Binding-site contacts:
Ligand atom C33 contacts residue LEU40 of chain 1.B at 3.9 Å (hydrophobic).
Ligand atom N07 contacts residue LEU38 of chain 1.B at 3.8 Å.
Ligand atom C18 contacts residue VAL92 of chain 1.B at 4.0 Å (hydrophobic).
Ligand atom C23 contacts residue HIS90 of chain 1.B at 3.6 Å.
Ligand atom C04 contacts residue VAL33 of chain 1.B at 3.7 Å (hydrophobic).
Ligand atom N20 contacts residue LEU40 of chain 1.B at 3.6 Å.
Ligand atom C31 contacts residue HIS90 of chain 1.B at 3.7 Å.
Ligand atom C22 contacts residue LEU40 of chain 1.B at 3.7 Å (hydrophobic).
Ligand atom C12 contacts residue PRO28 of chain 1.B at 4.0 Å (hydrophobic).
Ligand atom C09 contacts residue LEU38 of chain 1.B at 3.9 Å (hydrophobic).
Ligand atom C22 contacts residue ASN86 of chain 1.B at 3.3 Å.
Ligand atom CL16 contacts residue HIS90 of chain 1.B at 3.5 Å.
Ligand atom C19 contacts residue ASN86 of chain 1.B at 3.9 Å.
Ligand atom N20 contacts residue ASN86 of chain 1.B at 2.7 Å (h-bond).
Ligand atom N34 contacts residue LEU40 of chain 1.B at 4.0 Å.
Ligand atom C23 contacts residue LEU40 of chain 1.B at 3.9 Å (hydrophobic).
Ligand atom C22 contacts residue HIS90 of chain 1.B at 3.5 Å.
Ligand atom C19 contacts residue LEU40 of chain 1.B at 3.7 Å (hydrophobic).
Ligand atom C31 contacts residue LEU40 of chain 1.B at 4.1 Å (hydrophobic).
Ligand atom CL16 contacts residue GLU91 of chain 1.B at 3.0 Å.
Ligand atom C21 contacts residue LEU40 of chain 1.B at 3.7 Å (hydrophobic).
Ligand atom C02 contacts residue VAL92 of chain 1.B at 4.0 Å (hydrophobic).
Ligand atom C08 contacts residue LEU38 of chain 1.B at 3.9 Å (hydrophobic).
Ligand atom C21 contacts residue HIS90 of chain 1.B at 3.4 Å.
Ligand atom C21 contacts residue ASN86 of chain 1.B at 3.2 Å.
Ligand atom C04 contacts residue PRO28 of chain 1.B at 4.0 Å (hydrophobic).
Ligand atom N20 contacts residue HIS90 of chain 1.B at 4.1 Å.
Ligand atom O01 contacts residue ASN86 of chain 1.B at 2.7 Å (h-bond).
Ligand atom C13 contacts residue MET95 of chain 1.B at 3.8 Å (hydrophobic).
Ligand atom C30 contacts residue LEU40 of chain 1.B at 4.0 Å (hydrophobic).
Ligand atom C02 contacts residue ASN86 of chain 1.B at 3.7 Å.
Ligand atom C33 contacts residue HIS90 of chain 1.B at 3.6 Å.
Ligand atom N34 contacts residue HIS90 of chain 1.B at 4.0 Å.
Ligand atom O10 contacts residue TRP27 of chain 1.B at 3.3 Å.
Ligand atom C12 contacts residue TRP27 of chain 1.B at 3.5 Å (hydrophobic).
Ligand atom C30 contacts residue HIS90 of chain 1.B at 3.7 Å.
Ligand atom C05 contacts residue PRO28 of chain 1.B at 3.9 Å (hydrophobic).
Ligand atom C25 contacts residue PRO87 of chain 1.B at 4.0 Å (hydrophobic).
Ligand atom N03 contacts residue VAL33 of chain 1.B at 3.9 Å.
Ligand atom C13 contacts residue TRP27 of chain 1.B at 4.1 Å (hydrophobic).

The small molecule below binds the protein below.
Small molecule (SMILES): Cc1cc(N2CCOCC2)cc2[nH]c(-c3c(NC[C@@H](O)c4cccc(Cl)c4)cc[nH]c3=O)nc12

Sequence of chain 1.B:
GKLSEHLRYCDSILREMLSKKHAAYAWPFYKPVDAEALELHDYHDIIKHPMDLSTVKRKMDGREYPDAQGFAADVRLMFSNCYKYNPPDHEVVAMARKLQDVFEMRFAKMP